Sequence of chain 1.D:
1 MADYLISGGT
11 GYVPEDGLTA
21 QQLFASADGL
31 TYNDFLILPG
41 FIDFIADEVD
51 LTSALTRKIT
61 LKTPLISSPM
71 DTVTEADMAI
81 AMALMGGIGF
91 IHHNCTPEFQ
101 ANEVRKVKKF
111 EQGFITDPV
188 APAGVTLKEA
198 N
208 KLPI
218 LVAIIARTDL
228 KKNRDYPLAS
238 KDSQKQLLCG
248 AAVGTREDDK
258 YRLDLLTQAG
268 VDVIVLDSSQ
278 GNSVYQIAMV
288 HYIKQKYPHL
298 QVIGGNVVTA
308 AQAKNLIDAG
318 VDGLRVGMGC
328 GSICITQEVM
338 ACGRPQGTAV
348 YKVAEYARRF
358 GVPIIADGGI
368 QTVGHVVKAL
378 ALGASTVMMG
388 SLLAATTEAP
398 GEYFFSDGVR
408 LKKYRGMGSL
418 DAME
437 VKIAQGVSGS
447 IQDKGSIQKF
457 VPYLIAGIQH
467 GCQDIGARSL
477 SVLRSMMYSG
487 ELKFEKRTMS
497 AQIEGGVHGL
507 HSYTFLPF

This protein binds this small molecule.
Small molecule (SMILES): O=c1[nH]cnc2c1ncn2[C@@H]1O[C@H](COP(=O)(O)O)[C@@H](O)[C@H]1O

Binding-site contacts:
Ligand atom O6 contacts residue GLN441 of chain 1.D at 3.4 Å (h-bond).
Ligand atom P contacts residue SER329 of chain 1.D at 3.7 Å.
Ligand atom O3P contacts residue GLY387 of chain 1.D at 3.1 Å (h-bond).
Ligand atom O1P contacts residue TYR411 of chain 1.D at 2.4 Å (h-bond).
Ligand atom C5 contacts residue ILE330 of chain 1.D at 3.4 Å (hydrophobic).
Ligand atom O1P contacts residue SER388 of chain 1.D at 3.6 Å (h-bond).
Ligand atom O3' contacts residue ARG322 of chain 1.D at 3.2 Å (salt-bridge).
Ligand atom C2' contacts residue ASP364 of chain 1.D at 3.6 Å.
Ligand atom O3' contacts residue ASP364 of chain 1.D at 2.5 Å (salt-bridge).
Ligand atom C3' contacts residue ASP364 of chain 1.D at 3.5 Å.
Ligand atom O3P contacts residue SER388 of chain 1.D at 3.1 Å (h-bond).
Ligand atom O6 contacts residue MET414 of chain 1.D at 3.5 Å (h-bond).
Ligand atom C5' contacts residue TYR411 of chain 1.D at 3.6 Å (hydrophobic).
Ligand atom N1 contacts residue GLN441 of chain 1.D at 2.7 Å (h-bond).
Ligand atom O2' contacts residue ASP364 of chain 1.D at 2.4 Å (salt-bridge).
Ligand atom O2' contacts residue ARG322 of chain 1.D at 3.3 Å (salt-bridge).
Ligand atom O1P contacts residue SER329 of chain 1.D at 2.8 Å (h-bond).
Ligand atom C2 contacts residue CYS331 of chain 1.D at 1.8 Å (hydrophobic).
Ligand atom O2P contacts residue SER329 of chain 1.D at 2.8 Å (h-bond).
Ligand atom N1 contacts residue CYS331 of chain 1.D at 2.7 Å (h-bond).
Ligand atom C6 contacts residue GLN441 of chain 1.D at 3.5 Å.
Ligand atom N3 contacts residue CYS331 of chain 1.D at 2.9 Å (h-bond).
Ligand atom C4 contacts residue ILE330 of chain 1.D at 3.5 Å (hydrophobic).
Ligand atom C5 contacts residue NAD1 of chain 1.P at 3.6 Å.
Ligand atom O3' contacts residue SER68 of chain 1.D at 2.8 Å (h-bond).
Ligand atom O2P contacts residue GLY366 of chain 1.D at 3.0 Å (h-bond).
Ligand atom C3' contacts residue SER68 of chain 1.D at 3.6 Å.
Ligand atom N3 contacts residue NAD1 of chain 1.P at 3.2 Å.
Ligand atom N7 contacts residue GLY413 of chain 1.D at 3.6 Å.
Ligand atom N1 contacts residue NAD1 of chain 1.P at 3.5 Å.
Ligand atom O6 contacts residue GLY415 of chain 1.D at 2.8 Å (h-bond).
Ligand atom O2P contacts residue GLY328 of chain 1.D at 3.2 Å.
Ligand atom C6 contacts residue NAD1 of chain 1.P at 3.7 Å.
Ligand atom C8 contacts residue MET70 of chain 1.D at 3.7 Å (hydrophobic).
Ligand atom C2' contacts residue ARG322 of chain 1.D at 3.4 Å.
Ligand atom O5' contacts residue GLY365 of chain 1.D at 3.6 Å.
Ligand atom O6 contacts residue GLY442 of chain 1.D at 3.4 Å.
Ligand atom N7 contacts residue MET414 of chain 1.D at 2.8 Å (h-bond).
Ligand atom C2 contacts residue NAD1 of chain 1.P at 3.3 Å.
Ligand atom C4 contacts residue NAD1 of chain 1.P at 3.4 Å.